Binding-site contacts:
Ligand atom C7 contacts residue GLN440 of chain 1.I at 4.2 Å.
Ligand atom C2 contacts residue ASN310 of chain 1.I at 2.4 Å.
Ligand atom O5 contacts residue ASN310 of chain 1.I at 2.3 Å (h-bond).
Ligand atom C5 contacts residue ASN310 of chain 1.I at 3.6 Å.
Ligand atom C3 contacts residue ASN310 of chain 1.I at 3.8 Å.
Ligand atom O5 contacts residue ILE331 of chain 1.I at 3.6 Å.
Ligand atom C8 contacts residue ASN310 of chain 1.I at 4.0 Å.
Ligand atom C7 contacts residue ASN310 of chain 1.I at 3.4 Å.
Ligand atom C8 contacts residue GLN440 of chain 1.I at 3.7 Å.
Ligand atom O7 contacts residue GLN440 of chain 1.I at 3.6 Å.
Ligand atom C5 contacts residue ILE331 of chain 1.I at 4.5 Å (hydrophobic).
Ligand atom C8 contacts residue GLY439 of chain 1.I at 3.8 Å.
Ligand atom O7 contacts residue ASN310 of chain 1.I at 3.5 Å (h-bond).
Ligand atom C1 contacts residue ASN310 of chain 1.I at 1.4 Å.
Ligand atom C6 contacts residue ILE331 of chain 1.I at 4.2 Å (hydrophobic).
Ligand atom N2 contacts residue ASN310 of chain 1.I at 2.9 Å (h-bond).
Ligand atom C1 contacts residue ILE331 of chain 1.I at 4.3 Å (hydrophobic).
Ligand atom C4 contacts residue ASN310 of chain 1.I at 4.2 Å.

Sequence of chain 1.I:
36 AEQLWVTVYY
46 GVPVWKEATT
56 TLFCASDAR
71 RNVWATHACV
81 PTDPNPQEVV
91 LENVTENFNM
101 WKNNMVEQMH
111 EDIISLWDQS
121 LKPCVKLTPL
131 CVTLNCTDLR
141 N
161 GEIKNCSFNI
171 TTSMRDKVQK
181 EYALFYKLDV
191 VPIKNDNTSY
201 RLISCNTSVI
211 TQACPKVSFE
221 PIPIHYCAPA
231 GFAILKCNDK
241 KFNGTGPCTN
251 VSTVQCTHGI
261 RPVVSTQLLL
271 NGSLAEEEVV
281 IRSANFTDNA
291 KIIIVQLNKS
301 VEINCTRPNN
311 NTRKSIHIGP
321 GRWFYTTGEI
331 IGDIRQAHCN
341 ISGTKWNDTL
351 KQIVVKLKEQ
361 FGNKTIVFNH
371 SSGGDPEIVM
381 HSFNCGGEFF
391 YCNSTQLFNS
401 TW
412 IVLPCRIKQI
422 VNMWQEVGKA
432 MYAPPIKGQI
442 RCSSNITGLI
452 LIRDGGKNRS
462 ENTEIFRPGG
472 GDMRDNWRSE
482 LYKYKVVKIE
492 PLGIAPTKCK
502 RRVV

This small molecule binds to this protein.
Small molecule (SMILES): CC(=O)N[C@@H]1[C@@H](O)[C@H](O)[C@@H](CO)O[C@H]1O